Sequence of chain 1.P:
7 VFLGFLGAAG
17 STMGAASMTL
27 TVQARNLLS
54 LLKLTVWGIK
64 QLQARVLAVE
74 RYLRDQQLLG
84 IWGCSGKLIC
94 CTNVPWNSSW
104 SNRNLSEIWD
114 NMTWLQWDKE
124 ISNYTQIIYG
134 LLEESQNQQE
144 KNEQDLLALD

Binding-site contacts:
Ligand atom O5 contacts residue GLU110 of chain 1.P at 4.1 Å.
Ligand atom C5 contacts residue GLU110 of chain 1.P at 3.8 Å.
Ligand atom O7 contacts residue ASN107 of chain 1.P at 3.7 Å.
Ligand atom C8 contacts residue ASN107 of chain 1.P at 4.4 Å.
Ligand atom O5 contacts residue ASN107 of chain 1.P at 2.4 Å (h-bond).
Ligand atom C5 contacts residue ASN107 of chain 1.P at 3.7 Å.
Ligand atom C7 contacts residue ASN107 of chain 1.P at 3.4 Å.
Ligand atom C3 contacts residue ASN107 of chain 1.P at 3.8 Å.
Ligand atom C2 contacts residue ASN107 of chain 1.P at 2.4 Å.
Ligand atom C4 contacts residue ASN107 of chain 1.P at 4.3 Å.
Ligand atom O6 contacts residue GLU110 of chain 1.P at 4.3 Å.
Ligand atom O7 contacts residue SER109 of chain 1.P at 4.2 Å.
Ligand atom C1 contacts residue ASN107 of chain 1.P at 1.4 Å.
Ligand atom C6 contacts residue GLU110 of chain 1.P at 3.2 Å.
Ligand atom N2 contacts residue ASN107 of chain 1.P at 2.8 Å (h-bond).

This protein binds this small molecule.
Small molecule (SMILES): CC(=O)N[C@@H]1[C@@H](O)[C@H](O)[C@@H](CO)O[C@H]1O